Binding-site contacts:
Ligand atom O4 contacts residue HIS163 of chain 1.A at 2.5 Å (h-bond).
Ligand atom C5 contacts residue THR190 of chain 1.A at 3.6 Å.
Ligand atom C23 contacts residue HIS163 of chain 1.A at 3.5 Å.
Ligand atom O2 contacts residue MET165 of chain 1.A at 3.2 Å.
Ligand atom N3 contacts residue GLU166 of chain 1.A at 3.3 Å (salt-bridge).
Ligand atom C19 contacts residue CYS145 of chain 1.A at 3.0 Å (hydrophobic).
Ligand atom C3 contacts residue GLN192 of chain 1.A at 3.4 Å.
Ligand atom C25 contacts residue MET49 of chain 1.A at 3.5 Å (hydrophobic).
Ligand atom O contacts residue GLU166 of chain 1.A at 3.3 Å (salt-bridge).
Ligand atom C25 contacts residue HIS41 of chain 1.A at 3.5 Å.
Ligand atom O5 contacts residue GLY143 of chain 1.A at 3.2 Å (h-bond).
Ligand atom C15 contacts residue GLN189 of chain 1.A at 3.5 Å.
Ligand atom C24 contacts residue HIS41 of chain 1.A at 3.6 Å.
Ligand atom N2 contacts residue CYS145 of chain 1.A at 3.0 Å (h-bond).
Ligand atom C22 contacts residue ASN142 of chain 1.A at 3.5 Å.
Ligand atom C22 contacts residue LEU141 of chain 1.A at 3.5 Å (hydrophobic).
Ligand atom C7 contacts residue GLU166 of chain 1.A at 3.5 Å.
Ligand atom O1 contacts residue GLN189 of chain 1.A at 2.9 Å (h-bond).
Ligand atom N1 contacts residue GLN189 of chain 1.A at 2.8 Å (h-bond).
Ligand atom O5 contacts residue CYS145 of chain 1.A at 2.7 Å (h-bond).
Ligand atom O4 contacts residue HIS172 of chain 1.A at 3.5 Å.
Ligand atom C6 contacts residue THR190 of chain 1.A at 3.2 Å.
Ligand atom N3 contacts residue PHE140 of chain 1.A at 3.1 Å (h-bond).
Ligand atom C16 contacts residue GLN189 of chain 1.A at 3.6 Å.
Ligand atom N contacts residue GLU166 of chain 1.A at 2.8 Å (salt-bridge).
Ligand atom C3 contacts residue PRO168 of chain 1.A at 3.4 Å (hydrophobic).
Ligand atom C18 contacts residue CYS145 of chain 1.A at 1.8 Å (hydrophobic).
Ligand atom O4 contacts residue GLU166 of chain 1.A at 3.5 Å.
Ligand atom N2 contacts residue HIS164 of chain 1.A at 2.9 Å (h-bond).
Ligand atom C4 contacts residue THR190 of chain 1.A at 3.3 Å.
Ligand atom O4 contacts residue PHE140 of chain 1.A at 3.5 Å.
Ligand atom O2 contacts residue GLU166 of chain 1.A at 2.7 Å (salt-bridge).
Ligand atom C9 contacts residue GLN189 of chain 1.A at 3.6 Å.
Ligand atom C17 contacts residue CYS145 of chain 1.A at 2.7 Å (hydrophobic).
Ligand atom C8 contacts residue GLN189 of chain 1.A at 3.5 Å.
Ligand atom O5 contacts residue SER144 of chain 1.A at 3.4 Å (h-bond).
Ligand atom C23 contacts residue GLU166 of chain 1.A at 3.6 Å.
Ligand atom C2 contacts residue PRO168 of chain 1.A at 3.3 Å (hydrophobic).
Ligand atom C25 contacts residue ASP187 of chain 1.A at 3.6 Å.
Ligand atom C13 contacts residue HIS164 of chain 1.A at 3.6 Å.

This protein binds this small molecule.
Small molecule (SMILES): CC(C)[C@H](NC(=O)OCc1ccccc1)C(=O)N[C@@H](CC1CC1)C(=O)N[C@H](CO)C[C@@H]1CCNC1=O

Sequence of chain 1.A:
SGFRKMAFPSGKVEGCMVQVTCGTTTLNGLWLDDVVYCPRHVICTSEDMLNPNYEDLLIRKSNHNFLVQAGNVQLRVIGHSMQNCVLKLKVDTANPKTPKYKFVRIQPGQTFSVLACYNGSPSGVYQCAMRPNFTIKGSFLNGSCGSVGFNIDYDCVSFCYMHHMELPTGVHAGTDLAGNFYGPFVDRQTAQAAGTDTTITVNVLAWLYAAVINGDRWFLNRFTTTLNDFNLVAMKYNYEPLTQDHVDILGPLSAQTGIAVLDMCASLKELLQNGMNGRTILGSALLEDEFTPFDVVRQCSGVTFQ

Sequence of chain 1.B:
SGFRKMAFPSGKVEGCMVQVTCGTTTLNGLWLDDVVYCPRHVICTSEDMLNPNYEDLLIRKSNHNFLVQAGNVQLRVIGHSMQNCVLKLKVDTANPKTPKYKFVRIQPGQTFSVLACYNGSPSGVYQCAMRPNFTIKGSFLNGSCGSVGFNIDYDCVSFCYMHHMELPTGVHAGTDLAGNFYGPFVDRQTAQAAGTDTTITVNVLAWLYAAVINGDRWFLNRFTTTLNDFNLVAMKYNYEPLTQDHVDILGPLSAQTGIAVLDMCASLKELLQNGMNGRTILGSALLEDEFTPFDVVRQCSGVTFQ